A small-molecule ligand and the protein it binds are described below.
Small molecule (SMILES): CC(=O)N[C@@H]1[C@@H](O)[C@H](O)[C@@H](CO)O[C@H]1O

Binding-site contacts:
Ligand atom C3 contacts residue ASN709 of chain 1.B at 3.8 Å.
Ligand atom C7 contacts residue ASN709 of chain 1.B at 3.1 Å.
Ligand atom C2 contacts residue ASN709 of chain 1.B at 2.5 Å.
Ligand atom C1 contacts residue ASP796 of chain 1.C at 4.5 Å.
Ligand atom C4 contacts residue ASN709 of chain 1.B at 4.2 Å.
Ligand atom N2 contacts residue ASN709 of chain 1.B at 2.9 Å (h-bond).
Ligand atom C5 contacts residue ASN709 of chain 1.B at 3.7 Å.
Ligand atom C8 contacts residue ASN709 of chain 1.B at 4.3 Å.
Ligand atom O5 contacts residue ASN709 of chain 1.B at 2.4 Å (h-bond).
Ligand atom O7 contacts residue ASN709 of chain 1.B at 3.0 Å (h-bond).
Ligand atom C8 contacts residue GLY1131 of chain 1.B at 3.6 Å.
Ligand atom C1 contacts residue ASN709 of chain 1.B at 1.4 Å.
Ligand atom O5 contacts residue ASP796 of chain 1.C at 4.4 Å.

Sequence of chain 1.C:
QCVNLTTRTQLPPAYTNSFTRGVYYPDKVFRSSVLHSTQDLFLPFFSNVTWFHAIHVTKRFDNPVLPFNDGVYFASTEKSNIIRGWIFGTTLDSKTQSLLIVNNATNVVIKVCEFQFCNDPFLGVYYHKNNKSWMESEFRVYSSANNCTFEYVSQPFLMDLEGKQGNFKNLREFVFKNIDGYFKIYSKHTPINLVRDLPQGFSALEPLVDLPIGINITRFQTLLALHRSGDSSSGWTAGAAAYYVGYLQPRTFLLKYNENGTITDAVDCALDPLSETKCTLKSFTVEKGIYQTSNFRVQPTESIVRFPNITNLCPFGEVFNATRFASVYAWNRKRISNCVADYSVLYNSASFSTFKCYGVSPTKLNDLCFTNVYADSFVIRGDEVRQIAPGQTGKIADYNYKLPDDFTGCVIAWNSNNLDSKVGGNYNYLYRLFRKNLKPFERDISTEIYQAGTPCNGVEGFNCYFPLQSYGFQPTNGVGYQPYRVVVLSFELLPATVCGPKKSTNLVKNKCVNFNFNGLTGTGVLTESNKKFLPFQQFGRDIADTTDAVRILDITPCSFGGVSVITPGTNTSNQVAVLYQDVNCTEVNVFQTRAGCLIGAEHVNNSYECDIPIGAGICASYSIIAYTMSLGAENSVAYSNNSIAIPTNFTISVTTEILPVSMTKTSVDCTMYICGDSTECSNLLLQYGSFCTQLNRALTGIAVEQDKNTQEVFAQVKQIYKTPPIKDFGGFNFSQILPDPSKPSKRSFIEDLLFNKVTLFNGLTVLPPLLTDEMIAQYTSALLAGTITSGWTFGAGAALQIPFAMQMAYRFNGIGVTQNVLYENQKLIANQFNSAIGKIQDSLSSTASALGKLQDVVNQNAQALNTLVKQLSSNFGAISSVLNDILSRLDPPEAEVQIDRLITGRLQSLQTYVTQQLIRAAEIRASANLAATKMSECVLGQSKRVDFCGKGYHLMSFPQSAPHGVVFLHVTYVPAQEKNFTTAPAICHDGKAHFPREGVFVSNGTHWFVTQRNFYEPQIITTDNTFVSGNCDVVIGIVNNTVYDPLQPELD

Sequence of chain 1.B:
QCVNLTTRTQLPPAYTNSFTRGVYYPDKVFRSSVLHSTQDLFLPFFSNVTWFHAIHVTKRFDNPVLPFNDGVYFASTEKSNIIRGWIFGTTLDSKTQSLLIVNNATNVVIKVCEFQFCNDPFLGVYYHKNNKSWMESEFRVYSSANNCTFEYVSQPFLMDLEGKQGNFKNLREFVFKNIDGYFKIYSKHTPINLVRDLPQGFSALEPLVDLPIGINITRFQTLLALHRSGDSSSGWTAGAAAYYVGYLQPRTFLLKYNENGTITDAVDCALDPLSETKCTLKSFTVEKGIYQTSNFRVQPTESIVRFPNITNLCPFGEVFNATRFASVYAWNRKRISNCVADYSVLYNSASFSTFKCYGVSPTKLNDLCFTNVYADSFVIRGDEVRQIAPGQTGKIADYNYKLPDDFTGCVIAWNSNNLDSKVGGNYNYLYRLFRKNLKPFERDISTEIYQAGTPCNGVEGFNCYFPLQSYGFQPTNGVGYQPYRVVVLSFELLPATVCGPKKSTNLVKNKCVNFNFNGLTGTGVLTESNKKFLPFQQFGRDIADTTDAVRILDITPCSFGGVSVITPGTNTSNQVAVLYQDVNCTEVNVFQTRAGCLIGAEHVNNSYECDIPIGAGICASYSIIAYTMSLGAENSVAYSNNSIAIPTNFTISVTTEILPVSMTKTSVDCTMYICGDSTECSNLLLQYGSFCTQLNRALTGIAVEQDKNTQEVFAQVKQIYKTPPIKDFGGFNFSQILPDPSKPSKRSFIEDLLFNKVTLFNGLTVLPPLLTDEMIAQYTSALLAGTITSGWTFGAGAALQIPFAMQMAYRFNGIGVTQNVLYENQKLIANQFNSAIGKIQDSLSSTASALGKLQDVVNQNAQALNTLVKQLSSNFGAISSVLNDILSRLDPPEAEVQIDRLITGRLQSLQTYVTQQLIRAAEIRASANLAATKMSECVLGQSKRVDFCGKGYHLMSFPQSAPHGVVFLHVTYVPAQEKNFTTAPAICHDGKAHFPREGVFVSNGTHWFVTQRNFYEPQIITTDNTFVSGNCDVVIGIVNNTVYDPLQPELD